Sequence of chain 1.I:
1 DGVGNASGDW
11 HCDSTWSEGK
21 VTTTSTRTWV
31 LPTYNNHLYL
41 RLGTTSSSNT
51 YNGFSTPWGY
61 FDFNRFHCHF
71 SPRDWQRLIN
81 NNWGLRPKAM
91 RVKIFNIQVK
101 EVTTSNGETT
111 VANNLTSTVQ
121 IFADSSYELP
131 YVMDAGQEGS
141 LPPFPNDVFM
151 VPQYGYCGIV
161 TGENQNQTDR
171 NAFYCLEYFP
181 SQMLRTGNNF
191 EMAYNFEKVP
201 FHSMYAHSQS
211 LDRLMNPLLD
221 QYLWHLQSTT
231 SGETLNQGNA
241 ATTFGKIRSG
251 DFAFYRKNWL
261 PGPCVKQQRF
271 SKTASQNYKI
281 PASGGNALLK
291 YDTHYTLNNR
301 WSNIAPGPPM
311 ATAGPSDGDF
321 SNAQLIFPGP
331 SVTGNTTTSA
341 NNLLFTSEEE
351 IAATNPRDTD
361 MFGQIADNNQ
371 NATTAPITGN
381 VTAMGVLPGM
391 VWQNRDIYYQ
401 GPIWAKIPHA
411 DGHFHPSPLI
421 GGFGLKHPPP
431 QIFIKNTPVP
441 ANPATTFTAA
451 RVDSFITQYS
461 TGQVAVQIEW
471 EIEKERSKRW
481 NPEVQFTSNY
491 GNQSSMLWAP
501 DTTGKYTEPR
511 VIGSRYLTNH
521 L

Binding-site contacts:
Ligand atom N9 contacts residue PRO416 of chain 1.I at 4.2 Å.
Ligand atom P contacts residue PRO200 of chain 1.I at 4.5 Å.
Ligand atom C6 contacts residue PRO200 of chain 1.I at 4.0 Å (hydrophobic).
Ligand atom N6 contacts residue VAL199 of chain 1.I at 4.5 Å.
Ligand atom C2' contacts residue HIS415 of chain 1.I at 3.9 Å.
Ligand atom C5 contacts residue PRO416 of chain 1.I at 3.6 Å (hydrophobic).
Ligand atom N6 contacts residue PRO416 of chain 1.I at 3.1 Å (h-bond).
Ligand atom C2 contacts residue PRO416 of chain 1.I at 3.9 Å (hydrophobic).
Ligand atom N6 contacts residue SER417 of chain 1.I at 3.8 Å.
Ligand atom N3 contacts residue PRO416 of chain 1.I at 4.1 Å.
Ligand atom C1' contacts residue PRO416 of chain 1.I at 4.5 Å (hydrophobic).
Ligand atom N1 contacts residue PRO416 of chain 1.I at 3.2 Å (h-bond).
Ligand atom C8 contacts residue HIS415 of chain 1.I at 3.6 Å.
Ligand atom C4 contacts residue PRO200 of chain 1.I at 4.1 Å (hydrophobic).
Ligand atom C2 contacts residue PRO200 of chain 1.I at 4.1 Å (hydrophobic).
Ligand atom N1 contacts residue PRO200 of chain 1.I at 4.1 Å.
Ligand atom O3P contacts residue PRO200 of chain 1.I at 3.9 Å.
Ligand atom C2 contacts residue GLY424 of chain 1.I at 4.1 Å.
Ligand atom C4 contacts residue PRO416 of chain 1.I at 4.0 Å (hydrophobic).
Ligand atom C2 contacts residue VAL199 of chain 1.I at 4.2 Å (hydrophobic).
Ligand atom N1 contacts residue GLY424 of chain 1.I at 3.5 Å (h-bond).
Ligand atom O1P contacts residue PRO200 of chain 1.I at 4.1 Å.
Ligand atom N6 contacts residue PRO200 of chain 1.I at 4.4 Å.
Ligand atom C6 contacts residue SER417 of chain 1.I at 4.5 Å.
Ligand atom N7 contacts residue PRO200 of chain 1.I at 4.0 Å.
Ligand atom N9 contacts residue PRO200 of chain 1.I at 4.4 Å.
Ligand atom N7 contacts residue SER417 of chain 1.I at 4.4 Å.
Ligand atom C6 contacts residue PRO416 of chain 1.I at 3.0 Å (hydrophobic).
Ligand atom N6 contacts residue GLY424 of chain 1.I at 3.8 Å.
Ligand atom N7 contacts residue HIS415 of chain 1.I at 3.8 Å.
Ligand atom N7 contacts residue PRO416 of chain 1.I at 4.4 Å.
Ligand atom C6 contacts residue VAL199 of chain 1.I at 4.3 Å (hydrophobic).
Ligand atom N3 contacts residue PRO200 of chain 1.I at 4.2 Å.
Ligand atom O3P contacts residue LYS198 of chain 1.I at 4.5 Å.
Ligand atom N1 contacts residue VAL199 of chain 1.I at 3.7 Å.
Ligand atom C5 contacts residue PRO200 of chain 1.I at 3.8 Å (hydrophobic).
Ligand atom N7 contacts residue ASN394 of chain 1.I at 4.3 Å.
Ligand atom C8 contacts residue PRO200 of chain 1.I at 4.4 Å (hydrophobic).
Ligand atom C6 contacts residue GLY424 of chain 1.I at 4.5 Å.

The protein below binds the small molecule below.
Small molecule (SMILES): Nc1ncnc2c1ncn2[C@H]1C[C@H](O)[C@@H](COP(=O)(O)O)O1